Binding-site contacts:
Ligand atom C7 contacts residue ASN361 of chain 1.C at 3.4 Å.
Ligand atom N2 contacts residue NAG2 of chain 1.O at 4.2 Å.
Ligand atom C3 contacts residue ASN361 of chain 1.C at 3.8 Å.
Ligand atom C5 contacts residue ASN361 of chain 1.C at 3.7 Å.
Ligand atom N2 contacts residue ASN361 of chain 1.C at 2.9 Å (h-bond).
Ligand atom O7 contacts residue ASN361 of chain 1.C at 3.5 Å (h-bond).
Ligand atom C8 contacts residue ASN361 of chain 1.C at 4.5 Å.
Ligand atom C2 contacts residue ASN361 of chain 1.C at 2.4 Å.
Ligand atom C8 contacts residue NAG1 of chain 1.O at 3.7 Å.
Ligand atom C8 contacts residue NAG2 of chain 1.O at 3.9 Å.
Ligand atom C4 contacts residue ASN361 of chain 1.C at 4.2 Å.
Ligand atom O5 contacts residue ASN361 of chain 1.C at 2.4 Å (h-bond).
Ligand atom C1 contacts residue ASN361 of chain 1.C at 1.4 Å.

Sequence of chain 1.C:
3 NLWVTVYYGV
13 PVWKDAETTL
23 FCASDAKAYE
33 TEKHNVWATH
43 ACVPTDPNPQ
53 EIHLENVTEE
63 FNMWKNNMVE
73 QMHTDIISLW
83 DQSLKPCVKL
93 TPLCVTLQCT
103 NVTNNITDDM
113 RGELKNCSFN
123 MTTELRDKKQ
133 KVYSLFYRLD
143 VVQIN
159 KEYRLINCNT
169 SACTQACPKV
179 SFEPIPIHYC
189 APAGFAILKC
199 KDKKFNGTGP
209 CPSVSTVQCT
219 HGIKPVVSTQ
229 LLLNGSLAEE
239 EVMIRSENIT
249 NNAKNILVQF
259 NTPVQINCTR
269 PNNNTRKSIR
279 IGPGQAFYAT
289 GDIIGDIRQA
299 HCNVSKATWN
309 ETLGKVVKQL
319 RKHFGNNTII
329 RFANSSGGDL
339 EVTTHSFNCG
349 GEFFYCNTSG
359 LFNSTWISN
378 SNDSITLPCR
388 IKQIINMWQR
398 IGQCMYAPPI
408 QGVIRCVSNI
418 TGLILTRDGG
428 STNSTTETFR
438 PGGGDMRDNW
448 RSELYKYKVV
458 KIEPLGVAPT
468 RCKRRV

The small molecule below binds the protein below.
Small molecule (SMILES): CC(=O)N[C@@H]1[C@@H](O)[C@H](O)[C@@H](CO)O[C@H]1O